Binding-site contacts:
Ligand atom C2 contacts residue ASN382 of chain 1.C at 2.5 Å.
Ligand atom C5 contacts residue GLU385 of chain 1.C at 4.1 Å.
Ligand atom C1 contacts residue THR384 of chain 1.C at 3.3 Å.
Ligand atom C3 contacts residue ASN382 of chain 1.C at 3.8 Å.
Ligand atom C5 contacts residue ASN382 of chain 1.C at 3.7 Å.
Ligand atom C4 contacts residue GLU385 of chain 1.C at 4.4 Å.
Ligand atom O7 contacts residue ASN382 of chain 1.C at 4.1 Å.
Ligand atom C8 contacts residue ILE361 of chain 1.C at 4.4 Å (hydrophobic).
Ligand atom C6 contacts residue THR384 of chain 1.C at 3.7 Å.
Ligand atom C1 contacts residue GLU385 of chain 1.C at 3.7 Å.
Ligand atom O5 contacts residue THR384 of chain 1.C at 3.0 Å (h-bond).
Ligand atom O6 contacts residue THR384 of chain 1.C at 3.9 Å.
Ligand atom O6 contacts residue GLU385 of chain 1.C at 3.3 Å (salt-bridge).
Ligand atom C6 contacts residue GLU385 of chain 1.C at 4.2 Å.
Ligand atom N2 contacts residue ASN382 of chain 1.C at 2.9 Å (h-bond).
Ligand atom C2 contacts residue GLU385 of chain 1.C at 4.0 Å.
Ligand atom C4 contacts residue ASN382 of chain 1.C at 4.2 Å.
Ligand atom C5 contacts residue THR384 of chain 1.C at 3.3 Å.
Ligand atom C1 contacts residue ASN382 of chain 1.C at 1.4 Å.
Ligand atom O5 contacts residue GLU385 of chain 1.C at 3.1 Å (salt-bridge).
Ligand atom C7 contacts residue ASN382 of chain 1.C at 3.7 Å.
Ligand atom O5 contacts residue ASN382 of chain 1.C at 2.4 Å (h-bond).

This protein binds this small molecule.
Small molecule (SMILES): CC(=O)N[C@@H]1[C@@H](O)[C@H](O)[C@@H](CO)O[C@H]1O

Sequence of chain 1.C:
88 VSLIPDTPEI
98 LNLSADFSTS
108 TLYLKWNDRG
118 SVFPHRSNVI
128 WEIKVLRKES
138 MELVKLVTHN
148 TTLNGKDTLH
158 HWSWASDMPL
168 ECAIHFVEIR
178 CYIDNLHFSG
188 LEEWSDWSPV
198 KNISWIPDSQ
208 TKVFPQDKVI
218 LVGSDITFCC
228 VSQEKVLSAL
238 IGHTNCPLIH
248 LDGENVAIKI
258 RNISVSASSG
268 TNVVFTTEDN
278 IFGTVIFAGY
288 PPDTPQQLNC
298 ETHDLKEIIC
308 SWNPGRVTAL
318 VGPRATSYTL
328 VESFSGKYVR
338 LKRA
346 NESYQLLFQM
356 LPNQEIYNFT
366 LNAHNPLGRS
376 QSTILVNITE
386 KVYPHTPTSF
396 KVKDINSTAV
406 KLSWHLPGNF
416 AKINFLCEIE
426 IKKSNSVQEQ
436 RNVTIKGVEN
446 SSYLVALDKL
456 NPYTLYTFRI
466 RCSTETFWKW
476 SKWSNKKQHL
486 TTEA